Sequence of chain 1.B:
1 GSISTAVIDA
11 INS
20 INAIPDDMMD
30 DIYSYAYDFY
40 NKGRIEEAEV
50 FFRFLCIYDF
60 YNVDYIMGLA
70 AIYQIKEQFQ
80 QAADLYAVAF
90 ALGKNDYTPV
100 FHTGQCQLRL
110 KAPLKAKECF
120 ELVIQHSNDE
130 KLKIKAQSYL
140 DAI

Binding-site contacts:
Ligand atom C4 contacts residue LYS93 of chain 1.A at 3.3 Å.
Ligand atom C3 contacts residue PHE89 of chain 1.A at 3.8 Å (hydrophobic).
Ligand atom C4 contacts residue LEU121 of chain 1.B at 4.0 Å (hydrophobic).
Ligand atom N3 contacts residue CYS118 of chain 1.B at 3.6 Å (h-bond).
Ligand atom C2 contacts residue LYS93 of chain 1.A at 4.2 Å.
Ligand atom N1 contacts residue LYS93 of chain 1.A at 3.8 Å.
Ligand atom N2 contacts residue CYS118 of chain 1.B at 4.0 Å.
Ligand atom N4 contacts residue GLU117 of chain 1.B at 3.8 Å.
Ligand atom C7 contacts residue ASN94 of chain 1.A at 4.0 Å.
Ligand atom C contacts residue LYS93 of chain 1.A at 3.5 Å.
Ligand atom N3 contacts residue LYS93 of chain 1.A at 3.6 Å.
Ligand atom C2 contacts residue ALA86 of chain 1.B at 4.0 Å (hydrophobic).
Ligand atom C6 contacts residue LYS93 of chain 1.A at 3.6 Å.
Ligand atom C7 contacts residue LYS114 of chain 1.B at 3.9 Å.
Ligand atom C7 contacts residue CYS118 of chain 1.B at 4.3 Å (hydrophobic).
Ligand atom C5 contacts residue LYS114 of chain 1.B at 4.3 Å.
Ligand atom C5 contacts residue CYS118 of chain 1.B at 3.5 Å (hydrophobic).
Ligand atom N1 contacts residue LEU121 of chain 1.B at 3.7 Å.
Ligand atom N4 contacts residue ASN94 of chain 1.A at 4.2 Å.
Ligand atom C1 contacts residue CYS118 of chain 1.B at 4.2 Å (hydrophobic).
Ligand atom C contacts residue CYS118 of chain 1.B at 3.9 Å (hydrophobic).
Ligand atom C6 contacts residue THR102 of chain 1.B at 4.1 Å.
Ligand atom N contacts residue ASN94 of chain 1.A at 3.5 Å.
Ligand atom C1 contacts residue THR102 of chain 1.B at 3.9 Å.
Ligand atom C7 contacts residue GLU117 of chain 1.B at 4.0 Å.
Ligand atom C6 contacts residue CYS118 of chain 1.B at 3.3 Å (hydrophobic).
Ligand atom N3 contacts residue THR102 of chain 1.B at 3.4 Å.
Ligand atom N contacts residue GLU117 of chain 1.B at 3.9 Å.
Ligand atom C3 contacts residue LYS93 of chain 1.A at 3.6 Å.
Ligand atom C4 contacts residue TYR96 of chain 1.A at 3.7 Å (hydrophobic).
Ligand atom C6 contacts residue GLN106 of chain 1.B at 4.0 Å.
Ligand atom N2 contacts residue LYS93 of chain 1.A at 3.5 Å (salt-bridge).
Ligand atom C5 contacts residue LYS93 of chain 1.A at 3.9 Å.
Ligand atom N1 contacts residue ASN94 of chain 1.A at 3.9 Å.
Ligand atom C3 contacts residue PHE89 of chain 1.B at 4.0 Å (hydrophobic).
Ligand atom N4 contacts residue LYS114 of chain 1.B at 3.5 Å (salt-bridge).
Ligand atom C6 contacts residue LYS114 of chain 1.B at 4.2 Å.
Ligand atom C1 contacts residue LYS93 of chain 1.A at 3.8 Å.
Ligand atom C2 contacts residue THR102 of chain 1.B at 4.3 Å.
Ligand atom N3 contacts residue GLN106 of chain 1.B at 3.0 Å (h-bond).

The small molecule below binds the protein below.
Small molecule (SMILES): N#Cc1c(N2CCCC2)n[nH]c1N

Sequence of chain 1.A:
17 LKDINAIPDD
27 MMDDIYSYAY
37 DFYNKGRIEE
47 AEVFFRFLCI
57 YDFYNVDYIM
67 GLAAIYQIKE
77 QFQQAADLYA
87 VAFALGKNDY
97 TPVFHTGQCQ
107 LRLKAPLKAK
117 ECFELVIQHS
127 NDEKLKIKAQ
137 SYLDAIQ